The small molecule below binds the protein below.
Small molecule (SMILES): CC(=O)N[C@@H]1[C@@H](O)[C@H](O)[C@@H](CO)O[C@H]1O

Sequence of chain 1.A:
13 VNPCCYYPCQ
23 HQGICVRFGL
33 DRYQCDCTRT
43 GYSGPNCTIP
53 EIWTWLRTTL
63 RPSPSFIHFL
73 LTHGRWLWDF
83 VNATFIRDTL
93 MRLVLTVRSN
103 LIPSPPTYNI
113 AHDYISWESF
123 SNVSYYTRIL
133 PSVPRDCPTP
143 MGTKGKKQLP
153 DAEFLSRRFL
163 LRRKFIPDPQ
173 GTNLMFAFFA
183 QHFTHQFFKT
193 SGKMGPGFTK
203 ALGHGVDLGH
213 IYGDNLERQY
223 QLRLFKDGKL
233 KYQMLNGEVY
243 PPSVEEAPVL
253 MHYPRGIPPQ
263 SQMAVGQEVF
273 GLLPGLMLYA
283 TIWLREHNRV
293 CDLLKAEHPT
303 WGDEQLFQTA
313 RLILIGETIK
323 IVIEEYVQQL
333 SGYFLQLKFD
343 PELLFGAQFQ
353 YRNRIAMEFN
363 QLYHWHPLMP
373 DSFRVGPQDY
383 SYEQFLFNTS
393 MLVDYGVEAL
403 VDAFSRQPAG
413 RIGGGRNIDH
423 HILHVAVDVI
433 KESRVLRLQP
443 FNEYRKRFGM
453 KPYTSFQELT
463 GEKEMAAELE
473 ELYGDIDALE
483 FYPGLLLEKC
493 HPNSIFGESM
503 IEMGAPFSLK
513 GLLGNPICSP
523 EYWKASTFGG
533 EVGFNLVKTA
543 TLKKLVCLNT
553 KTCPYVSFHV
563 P

Binding-site contacts:
Ligand atom C1 contacts residue ASN390 of chain 1.A at 2.8 Å.
Ligand atom C5 contacts residue ASP396 of chain 1.A at 4.0 Å.
Ligand atom C6 contacts residue TYR382 of chain 1.A at 3.0 Å (hydrophobic).
Ligand atom C8 contacts residue ASN390 of chain 1.A at 4.2 Å.
Ligand atom C2 contacts residue ASN390 of chain 1.A at 2.9 Å.
Ligand atom N2 contacts residue ASN390 of chain 1.A at 2.6 Å (h-bond).
Ligand atom O7 contacts residue ASN390 of chain 1.A at 3.6 Å.
Ligand atom C5 contacts residue TYR382 of chain 1.A at 4.1 Å (hydrophobic).
Ligand atom C6 contacts residue TYR397 of chain 1.A at 4.3 Å (hydrophobic).
Ligand atom O6 contacts residue TYR382 of chain 1.A at 3.7 Å.
Ligand atom O5 contacts residue ASP396 of chain 1.A at 3.9 Å.
Ligand atom C2 contacts residue GLN386 of chain 1.A at 4.3 Å.
Ligand atom C7 contacts residue GLN386 of chain 1.A at 3.8 Å.
Ligand atom C4 contacts residue TYR382 of chain 1.A at 4.2 Å (hydrophobic).
Ligand atom O5 contacts residue MET393 of chain 1.A at 4.1 Å.
Ligand atom C1 contacts residue SER392 of chain 1.A at 3.8 Å.
Ligand atom N2 contacts residue GLN386 of chain 1.A at 4.0 Å.
Ligand atom O7 contacts residue GLN386 of chain 1.A at 3.3 Å (h-bond).
Ligand atom C1 contacts residue ASP396 of chain 1.A at 4.3 Å.
Ligand atom C6 contacts residue ASP396 of chain 1.A at 4.4 Å.
Ligand atom O5 contacts residue ASN390 of chain 1.A at 3.9 Å.
Ligand atom C3 contacts residue ASN390 of chain 1.A at 4.5 Å.
Ligand atom O5 contacts residue TYR382 of chain 1.A at 4.2 Å.
Ligand atom C1 contacts residue MET393 of chain 1.A at 4.3 Å (hydrophobic).
Ligand atom C7 contacts residue ASN390 of chain 1.A at 3.3 Å.